The small molecule below binds the protein below.
Small molecule (SMILES): CC(=O)N[C@@H](CCC(N)=O)C(=O)N[C@@H](CC(C)C)C(=O)N1CCC[C@H]1C(=O)N[C@@H](CC(C)C)C(=O)N[C@@H](Cc1c[nH]c2ccccc12)C(=O)NCC(N)=O

Sequence of chain 1.C:
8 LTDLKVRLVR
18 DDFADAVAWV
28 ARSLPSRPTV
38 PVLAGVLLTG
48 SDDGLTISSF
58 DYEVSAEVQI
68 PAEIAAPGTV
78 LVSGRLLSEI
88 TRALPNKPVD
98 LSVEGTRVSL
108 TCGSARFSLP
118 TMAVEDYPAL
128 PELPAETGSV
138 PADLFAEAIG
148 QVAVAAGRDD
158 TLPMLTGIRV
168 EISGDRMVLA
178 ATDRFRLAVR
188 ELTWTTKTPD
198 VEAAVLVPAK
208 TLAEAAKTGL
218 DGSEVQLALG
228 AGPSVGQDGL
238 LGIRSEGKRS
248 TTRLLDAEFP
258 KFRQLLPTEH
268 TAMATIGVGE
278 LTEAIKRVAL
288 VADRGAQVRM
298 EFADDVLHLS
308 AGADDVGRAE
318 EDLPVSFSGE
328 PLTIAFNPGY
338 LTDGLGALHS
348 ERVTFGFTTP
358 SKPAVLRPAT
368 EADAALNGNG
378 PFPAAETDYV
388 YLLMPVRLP

Binding-site contacts:
Ligand atom N contacts residue ARG181 of chain 1.C at 2.8 Å (salt-bridge).
Ligand atom O contacts residue MET391 of chain 1.C at 3.0 Å.
Ligand atom OE1 contacts residue VAL393 of chain 1.C at 3.5 Å.
Ligand atom NE2 contacts residue PRO392 of chain 1.C at 3.0 Å (h-bond).
Ligand atom C contacts residue MET391 of chain 1.C at 3.6 Å (hydrophobic).
Ligand atom CA contacts residue PRO392 of chain 1.C at 3.7 Å (hydrophobic).
Ligand atom CD2 contacts residue MET391 of chain 1.C at 3.6 Å (hydrophobic).
Ligand atom C contacts residue MET391 of chain 1.C at 3.5 Å (hydrophobic).
Ligand atom CA contacts residue ARG181 of chain 1.C at 3.6 Å.
Ligand atom CG contacts residue PRO392 of chain 1.C at 3.7 Å (hydrophobic).
Ligand atom CD1 contacts residue PHE182 of chain 1.C at 3.6 Å (hydrophobic).
Ligand atom CA contacts residue ARG181 of chain 1.C at 3.7 Å.
Ligand atom CE2 contacts residue ARG181 of chain 1.C at 3.7 Å.
Ligand atom O contacts residue ARG394 of chain 1.C at 2.8 Å (salt-bridge).
Ligand atom CD1 contacts residue ARG181 of chain 1.C at 3.5 Å.
Ligand atom CB contacts residue PRO392 of chain 1.C at 3.5 Å (hydrophobic).
Ligand atom CH2 contacts residue ARG181 of chain 1.C at 3.8 Å.
Ligand atom CG contacts residue ARG181 of chain 1.C at 3.5 Å.
Ligand atom CB contacts residue ARG181 of chain 1.C at 3.4 Å.
Ligand atom O contacts residue PHE182 of chain 1.C at 3.8 Å.
Ligand atom CD2 contacts residue PRO360 of chain 1.C at 3.8 Å (hydrophobic).
Ligand atom C contacts residue ARG181 of chain 1.C at 3.7 Å.
Ligand atom CH2 contacts residue LEU162 of chain 1.C at 3.7 Å (hydrophobic).
Ligand atom CZ3 contacts residue THR179 of chain 1.C at 3.8 Å.
Ligand atom CD1 contacts residue SER358 of chain 1.C at 3.8 Å.
Ligand atom N contacts residue VAL393 of chain 1.C at 3.6 Å.
Ligand atom CD contacts residue MET391 of chain 1.C at 3.8 Å (hydrophobic).
Ligand atom CD1 contacts residue ARG183 of chain 1.C at 3.6 Å.
Ligand atom O contacts residue MET391 of chain 1.C at 3.3 Å.
Ligand atom N contacts residue PRO392 of chain 1.C at 2.9 Å (h-bond).
Ligand atom NE1 contacts residue ARG181 of chain 1.C at 3.2 Å (salt-bridge).
Ligand atom CZ3 contacts residue ARG181 of chain 1.C at 3.6 Å.
Ligand atom NE2 contacts residue MET391 of chain 1.C at 2.9 Å (h-bond).
Ligand atom C contacts residue ARG394 of chain 1.C at 3.4 Å.
Ligand atom CD1 contacts residue ARG181 of chain 1.C at 3.8 Å.
Ligand atom O contacts residue ARG181 of chain 1.C at 2.9 Å (salt-bridge).
Ligand atom O contacts residue VAL393 of chain 1.C at 3.7 Å.
Ligand atom O contacts residue LEU262 of chain 1.C at 3.5 Å.
Ligand atom N contacts residue MET391 of chain 1.C at 3.8 Å.
Ligand atom C contacts residue VAL393 of chain 1.C at 3.5 Å (hydrophobic).